Binding-site contacts:
Ligand atom O6 contacts residue LEU487 of chain 1.B at 3.7 Å.
Ligand atom C6 contacts residue GLY486 of chain 1.B at 4.3 Å.
Ligand atom C5 contacts residue ASP494 of chain 1.B at 3.7 Å.
Ligand atom C1 contacts residue LYS493 of chain 1.B at 4.2 Å.
Ligand atom O5 contacts residue ASP485 of chain 1.B at 3.2 Å (salt-bridge).
Ligand atom C5 contacts residue LYS493 of chain 1.B at 3.7 Å.
Ligand atom C1 contacts residue ASP494 of chain 1.B at 4.2 Å.
Ligand atom O2 contacts residue ASP485 of chain 1.B at 4.3 Å.
Ligand atom C2 contacts residue ASP485 of chain 1.B at 4.2 Å.
Ligand atom C2 contacts residue LYS493 of chain 1.B at 4.4 Å.
Ligand atom C1 contacts residue ASP485 of chain 1.B at 3.2 Å.
Ligand atom O5 contacts residue LYS493 of chain 1.B at 3.3 Å (salt-bridge).
Ligand atom O5 contacts residue GLY486 of chain 1.B at 3.8 Å.
Ligand atom O1 contacts residue LEU497 of chain 1.B at 3.7 Å.
Ligand atom O6 contacts residue GLY486 of chain 1.B at 3.6 Å (h-bond).
Ligand atom O1 contacts residue ASP494 of chain 1.B at 3.0 Å (salt-bridge).
Ligand atom C2 contacts residue ASP485 of chain 1.B at 3.8 Å.
Ligand atom O1 contacts residue LYS493 of chain 1.B at 3.8 Å.
Ligand atom C6 contacts residue GLY486 of chain 1.B at 4.4 Å.
Ligand atom O6 contacts residue ASP494 of chain 1.B at 4.2 Å.
Ligand atom C6 contacts residue ARG488 of chain 1.B at 4.2 Å.
Ligand atom O6 contacts residue ARG488 of chain 1.B at 3.8 Å.
Ligand atom C1 contacts residue LEU497 of chain 1.B at 3.5 Å (hydrophobic).
Ligand atom O2 contacts residue ASP485 of chain 1.B at 4.1 Å.
Ligand atom O5 contacts residue ASP494 of chain 1.B at 3.9 Å.
Ligand atom O5 contacts residue ASP485 of chain 1.B at 3.5 Å (salt-bridge).
Ligand atom C6 contacts residue LYS493 of chain 1.B at 3.9 Å.
Ligand atom C1 contacts residue ASP485 of chain 1.B at 4.3 Å.
Ligand atom O6 contacts residue LYS493 of chain 1.B at 3.2 Å (salt-bridge).

This small molecule binds to this protein.
Small molecule (SMILES): OC[C@H]1O[C@@](CO)(O[C@H]2O[C@H](CO)[C@@H](O)[C@H](O)[C@H]2O)[C@@H](O)[C@@H]1O

Sequence of chain 1.B:
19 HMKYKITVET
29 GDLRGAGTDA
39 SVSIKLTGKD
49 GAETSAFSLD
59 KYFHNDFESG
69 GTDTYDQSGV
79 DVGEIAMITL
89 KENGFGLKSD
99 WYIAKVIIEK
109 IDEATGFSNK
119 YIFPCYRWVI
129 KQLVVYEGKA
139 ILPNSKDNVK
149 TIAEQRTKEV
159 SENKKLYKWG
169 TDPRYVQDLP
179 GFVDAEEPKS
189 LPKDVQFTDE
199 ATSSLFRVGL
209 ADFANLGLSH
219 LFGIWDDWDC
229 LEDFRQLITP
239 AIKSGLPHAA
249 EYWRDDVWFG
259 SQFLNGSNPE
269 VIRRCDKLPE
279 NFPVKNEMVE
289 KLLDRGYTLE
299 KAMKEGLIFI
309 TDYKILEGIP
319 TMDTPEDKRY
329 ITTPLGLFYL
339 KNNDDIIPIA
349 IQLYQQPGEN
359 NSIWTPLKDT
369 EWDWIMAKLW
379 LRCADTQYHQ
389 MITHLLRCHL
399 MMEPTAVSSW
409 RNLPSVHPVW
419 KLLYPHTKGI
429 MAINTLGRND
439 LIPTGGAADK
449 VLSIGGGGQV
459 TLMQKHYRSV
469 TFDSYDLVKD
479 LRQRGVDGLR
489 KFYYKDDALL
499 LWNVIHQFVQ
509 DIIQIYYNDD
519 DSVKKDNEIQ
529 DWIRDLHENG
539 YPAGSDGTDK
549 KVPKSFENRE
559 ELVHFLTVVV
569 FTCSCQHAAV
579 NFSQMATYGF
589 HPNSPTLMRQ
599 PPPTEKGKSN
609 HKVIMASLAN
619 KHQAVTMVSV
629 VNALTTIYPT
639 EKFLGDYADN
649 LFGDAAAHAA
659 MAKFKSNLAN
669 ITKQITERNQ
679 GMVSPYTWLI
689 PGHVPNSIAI